A protein and the small-molecule ligand that binds it are described below.
Small molecule (SMILES): CC(C)N(Cc1ccccc1OCCCCCC(=O)O)C(=O)c1ccc(-c2ccoc2)cc1

Sequence of chain 1.A:
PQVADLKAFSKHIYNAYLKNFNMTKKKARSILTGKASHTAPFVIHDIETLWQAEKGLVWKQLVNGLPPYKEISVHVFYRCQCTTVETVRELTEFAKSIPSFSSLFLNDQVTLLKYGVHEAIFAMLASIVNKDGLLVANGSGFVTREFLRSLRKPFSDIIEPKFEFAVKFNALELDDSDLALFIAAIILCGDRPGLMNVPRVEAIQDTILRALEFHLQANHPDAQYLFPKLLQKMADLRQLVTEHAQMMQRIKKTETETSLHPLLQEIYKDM

Binding-site contacts:
Ligand atom C25 contacts residue VAL143 of chain 1.A at 3.8 Å (hydrophobic).
Ligand atom C2 contacts residue ILE159 of chain 1.A at 3.6 Å (hydrophobic).
Ligand atom O4 contacts residue VAL76 of chain 1.A at 3.8 Å.
Ligand atom C2 contacts residue LYS162 of chain 1.A at 3.7 Å.
Ligand atom O3 contacts residue THR83 of chain 1.A at 3.5 Å.
Ligand atom C11 contacts residue LEU264 of chain 1.A at 3.7 Å (hydrophobic).
Ligand atom O2 contacts residue TYR268 of chain 1.A at 2.5 Å (h-bond).
Ligand atom C17 contacts residue CYS80 of chain 1.A at 3.8 Å (hydrophobic).
Ligand atom O2 contacts residue MET248 of chain 1.A at 3.9 Å.
Ligand atom C19 contacts residue VAL136 of chain 1.A at 3.7 Å (hydrophobic).
Ligand atom C10 contacts residue THR84 of chain 1.A at 3.9 Å.
Ligand atom C21 contacts residue THR84 of chain 1.A at 3.6 Å.
Ligand atom C17 contacts residue LEU134 of chain 1.A at 3.8 Å (hydrophobic).
Ligand atom C contacts residue CYS80 of chain 1.A at 3.9 Å (hydrophobic).
Ligand atom C22 contacts residue LEU125 of chain 1.A at 3.9 Å (hydrophobic).
Ligand atom C18 contacts residue CYS80 of chain 1.A at 3.8 Å (hydrophobic).
Ligand atom C20 contacts residue VAL136 of chain 1.A at 3.7 Å (hydrophobic).
Ligand atom C9 contacts residue HIS244 of chain 1.A at 3.5 Å.
Ligand atom O4 contacts residue VAL143 of chain 1.A at 3.7 Å.
Ligand atom C6 contacts residue CYS80 of chain 1.A at 3.6 Å (hydrophobic).
Ligand atom O1 contacts residue HIS118 of chain 1.A at 2.8 Å (h-bond).
Ligand atom C3 contacts residue LEU125 of chain 1.A at 3.8 Å (hydrophobic).
Ligand atom C12 contacts residue HIS118 of chain 1.A at 3.4 Å.
Ligand atom C12 contacts residue TYR268 of chain 1.A at 3.3 Å (hydrophobic).
Ligand atom C16 contacts residue THR83 of chain 1.A at 3.6 Å.
Ligand atom O1 contacts residue TYR268 of chain 1.A at 3.5 Å (h-bond).
Ligand atom C21 contacts residue THR83 of chain 1.A at 3.7 Å.
Ligand atom C12 contacts residue HIS244 of chain 1.A at 3.7 Å.
Ligand atom C8 contacts residue CYS80 of chain 1.A at 3.6 Å (hydrophobic).
Ligand atom C25 contacts residue VAL76 of chain 1.A at 3.8 Å (hydrophobic).
Ligand atom O1 contacts residue THR84 of chain 1.A at 3.1 Å.
Ligand atom C22 contacts residue ILE121 of chain 1.A at 3.8 Å (hydrophobic).
Ligand atom C12 contacts residue LEU264 of chain 1.A at 3.9 Å (hydrophobic).
Ligand atom O1 contacts residue LEU264 of chain 1.A at 3.3 Å.
Ligand atom C1 contacts residue ILE159 of chain 1.A at 3.7 Å (hydrophobic).
Ligand atom O contacts residue CYS80 of chain 1.A at 3.5 Å.
Ligand atom C24 contacts residue ARG79 of chain 1.A at 3.7 Å.
Ligand atom O2 contacts residue HIS244 of chain 1.A at 2.5 Å (h-bond).
Ligand atom O2 contacts residue HIS118 of chain 1.A at 3.2 Å (h-bond).
Ligand atom C11 contacts residue MET248 of chain 1.A at 3.8 Å (hydrophobic).